Sequence of chain 2.A:
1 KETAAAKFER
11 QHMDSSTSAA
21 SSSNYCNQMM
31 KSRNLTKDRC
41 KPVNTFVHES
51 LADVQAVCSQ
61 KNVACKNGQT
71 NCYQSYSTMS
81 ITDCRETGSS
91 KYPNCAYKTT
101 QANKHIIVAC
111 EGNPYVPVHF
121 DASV

Sequence of chain 1.A:
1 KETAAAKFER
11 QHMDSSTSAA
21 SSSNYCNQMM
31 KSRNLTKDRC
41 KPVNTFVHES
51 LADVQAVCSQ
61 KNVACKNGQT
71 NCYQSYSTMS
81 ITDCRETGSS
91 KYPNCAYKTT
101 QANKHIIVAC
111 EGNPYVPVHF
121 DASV

A small-molecule ligand and the protein it binds are described below.
Small molecule (SMILES): O=C1CCCC1

Binding-site contacts:
Ligand atom C3 contacts residue ALA64 of chain 2.A at 3.7 Å (hydrophobic).
Ligand atom C5 contacts residue ASN62 of chain 2.A at 3.8 Å.
Ligand atom C3 contacts residue THR70 of chain 2.A at 3.6 Å.
Ligand atom C5 contacts residue THR87 of chain 1.A at 3.5 Å.
Ligand atom C5 contacts residue GLU86 of chain 1.A at 4.2 Å.
Ligand atom C2 contacts residue GLU86 of chain 1.A at 3.8 Å.
Ligand atom C4 contacts residue THR70 of chain 2.A at 3.9 Å.
Ligand atom C1 contacts residue THR87 of chain 1.A at 3.5 Å.
Ligand atom C4 contacts residue ASN62 of chain 2.A at 3.5 Å.
Ligand atom C4 contacts residue ALA64 of chain 2.A at 4.2 Å (hydrophobic).
Ligand atom C2 contacts residue ALA64 of chain 2.A at 4.2 Å (hydrophobic).
Ligand atom C3 contacts residue GLU86 of chain 1.A at 4.5 Å.
Ligand atom C2 contacts residue SER90 of chain 1.A at 4.4 Å.
Ligand atom O1 contacts residue ASN62 of chain 2.A at 3.1 Å (h-bond).
Ligand atom C1 contacts residue SER90 of chain 1.A at 3.9 Å.
Ligand atom O1 contacts residue THR70 of chain 2.A at 3.4 Å.
Ligand atom C4 contacts residue VAL63 of chain 2.A at 4.0 Å (hydrophobic).
Ligand atom C2 contacts residue THR70 of chain 2.A at 4.2 Å.
Ligand atom C5 contacts residue GLY88 of chain 1.A at 3.4 Å.
Ligand atom C1 contacts residue GLY88 of chain 1.A at 3.7 Å.
Ligand atom C3 contacts residue VAL63 of chain 2.A at 4.0 Å (hydrophobic).
Ligand atom C1 contacts residue GLU86 of chain 1.A at 3.9 Å.